Sequence of chain 14.A:
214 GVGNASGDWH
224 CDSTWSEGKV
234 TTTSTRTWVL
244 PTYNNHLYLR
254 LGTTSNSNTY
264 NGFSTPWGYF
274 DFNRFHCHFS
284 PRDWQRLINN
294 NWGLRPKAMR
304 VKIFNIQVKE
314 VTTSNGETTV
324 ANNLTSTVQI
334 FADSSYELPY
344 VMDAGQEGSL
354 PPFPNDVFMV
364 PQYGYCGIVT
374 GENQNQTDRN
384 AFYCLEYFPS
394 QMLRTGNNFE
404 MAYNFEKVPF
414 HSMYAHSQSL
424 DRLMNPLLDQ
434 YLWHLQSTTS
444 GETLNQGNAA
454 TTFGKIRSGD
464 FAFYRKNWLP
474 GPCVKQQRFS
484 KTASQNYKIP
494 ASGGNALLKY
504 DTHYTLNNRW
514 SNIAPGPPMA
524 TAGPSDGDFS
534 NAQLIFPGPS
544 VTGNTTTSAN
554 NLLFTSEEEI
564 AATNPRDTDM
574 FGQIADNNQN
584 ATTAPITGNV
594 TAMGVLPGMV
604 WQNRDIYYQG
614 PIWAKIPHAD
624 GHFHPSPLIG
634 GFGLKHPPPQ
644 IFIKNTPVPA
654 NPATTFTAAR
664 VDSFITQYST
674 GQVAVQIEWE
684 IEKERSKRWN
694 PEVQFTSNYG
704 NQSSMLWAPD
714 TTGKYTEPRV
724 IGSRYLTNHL

This protein binds this small molecule.
Small molecule (SMILES): Nc1ncnc2c1ncn2[C@H]1C[C@H](O)[C@@H](COP(=O)(O)O)O1

Sequence of chain 29.A:
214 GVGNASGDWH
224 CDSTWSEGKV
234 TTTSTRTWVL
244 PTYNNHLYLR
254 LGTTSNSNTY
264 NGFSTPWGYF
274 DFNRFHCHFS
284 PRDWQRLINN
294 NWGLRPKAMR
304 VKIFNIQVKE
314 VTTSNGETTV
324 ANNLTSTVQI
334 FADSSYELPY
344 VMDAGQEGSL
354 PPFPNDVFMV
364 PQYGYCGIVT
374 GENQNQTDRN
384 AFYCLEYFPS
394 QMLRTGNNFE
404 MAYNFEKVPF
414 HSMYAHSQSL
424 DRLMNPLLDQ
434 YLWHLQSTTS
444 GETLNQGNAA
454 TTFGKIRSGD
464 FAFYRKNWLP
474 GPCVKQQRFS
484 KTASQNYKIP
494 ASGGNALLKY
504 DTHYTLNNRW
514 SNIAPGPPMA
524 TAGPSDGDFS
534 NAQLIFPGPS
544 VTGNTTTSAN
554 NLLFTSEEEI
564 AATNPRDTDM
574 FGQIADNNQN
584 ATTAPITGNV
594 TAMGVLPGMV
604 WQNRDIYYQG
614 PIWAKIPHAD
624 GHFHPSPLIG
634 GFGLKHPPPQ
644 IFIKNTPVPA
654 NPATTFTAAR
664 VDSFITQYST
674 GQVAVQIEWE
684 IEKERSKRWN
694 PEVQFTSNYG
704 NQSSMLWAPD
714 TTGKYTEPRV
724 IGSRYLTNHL

Binding-site contacts:
Ligand atom C6 contacts residue PRO412 of chain 29.A at 4.3 Å (hydrophobic).
Ligand atom C2' contacts residue HIS627 of chain 29.A at 3.2 Å.
Ligand atom C6 contacts residue GLY636 of chain 29.A at 3.6 Å.
Ligand atom C3' contacts residue HIS627 of chain 29.A at 4.3 Å.
Ligand atom C1' contacts residue HIS627 of chain 29.A at 4.3 Å.
Ligand atom C8 contacts residue SER629 of chain 29.A at 4.2 Å.
Ligand atom N6 contacts residue PRO628 of chain 29.A at 3.4 Å (h-bond).
Ligand atom N7 contacts residue ASN606 of chain 29.A at 4.2 Å.
Ligand atom C8 contacts residue HIS627 of chain 29.A at 3.5 Å.
Ligand atom N7 contacts residue PRO412 of chain 29.A at 4.3 Å.
Ligand atom N7 contacts residue HIS627 of chain 29.A at 4.1 Å.
Ligand atom C4 contacts residue PRO412 of chain 29.A at 4.1 Å (hydrophobic).
Ligand atom O3' contacts residue PRO628 of chain 29.A at 4.1 Å.
Ligand atom C5 contacts residue PRO628 of chain 29.A at 2.7 Å (hydrophobic).
Ligand atom C2 contacts residue PRO628 of chain 29.A at 3.5 Å (hydrophobic).
Ligand atom C5 contacts residue SER629 of chain 29.A at 3.5 Å.
Ligand atom C2 contacts residue GLY636 of chain 29.A at 3.2 Å.
Ligand atom C8 contacts residue PRO412 of chain 29.A at 4.3 Å (hydrophobic).
Ligand atom C2' contacts residue PRO628 of chain 29.A at 3.6 Å (hydrophobic).
Ligand atom N6 contacts residue SER629 of chain 29.A at 3.0 Å (h-bond).
Ligand atom N7 contacts residue SER629 of chain 29.A at 3.1 Å (h-bond).
Ligand atom C4 contacts residue PRO628 of chain 29.A at 3.0 Å (hydrophobic).
Ligand atom N1 contacts residue GLY636 of chain 29.A at 2.9 Å (h-bond).
Ligand atom N1 contacts residue VAL411 of chain 29.A at 4.3 Å.
Ligand atom N6 contacts residue PHE635 of chain 29.A at 3.7 Å.
Ligand atom N1 contacts residue PRO628 of chain 29.A at 3.2 Å (h-bond).
Ligand atom N6 contacts residue GLY634 of chain 29.A at 3.8 Å.
Ligand atom P contacts residue HIS625 of chain 14.A at 3.9 Å.
Ligand atom N9 contacts residue PRO412 of chain 29.A at 4.2 Å.
Ligand atom N6 contacts residue GLY636 of chain 29.A at 3.2 Å (h-bond).
Ligand atom C6 contacts residue SER629 of chain 29.A at 3.5 Å.
Ligand atom C1' contacts residue PRO628 of chain 29.A at 3.9 Å (hydrophobic).
Ligand atom N3 contacts residue PRO628 of chain 29.A at 3.5 Å (h-bond).
Ligand atom O2P contacts residue ASP623 of chain 14.A at 3.2 Å (salt-bridge).
Ligand atom C6 contacts residue PRO628 of chain 29.A at 2.8 Å (hydrophobic).
Ligand atom C8 contacts residue PRO628 of chain 29.A at 3.8 Å (hydrophobic).
Ligand atom N7 contacts residue PRO628 of chain 29.A at 3.3 Å (h-bond).
Ligand atom N9 contacts residue PRO628 of chain 29.A at 3.7 Å.
Ligand atom C5 contacts residue PRO412 of chain 29.A at 4.2 Å (hydrophobic).
Ligand atom O1P contacts residue HIS625 of chain 14.A at 2.8 Å (h-bond).